Sequence of chain 24.B:
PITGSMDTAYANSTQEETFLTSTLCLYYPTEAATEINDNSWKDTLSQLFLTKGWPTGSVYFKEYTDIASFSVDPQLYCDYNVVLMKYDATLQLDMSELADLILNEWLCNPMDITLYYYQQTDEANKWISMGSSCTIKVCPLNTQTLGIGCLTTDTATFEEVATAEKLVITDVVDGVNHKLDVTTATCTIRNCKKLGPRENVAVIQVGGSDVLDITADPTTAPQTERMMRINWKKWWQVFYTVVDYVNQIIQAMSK

Binding-site contacts:
Ligand atom C7 contacts residue ASN12 of chain 24.B at 3.9 Å.
Ligand atom O7 contacts residue ASN12 of chain 24.B at 3.7 Å.
Ligand atom C2 contacts residue ASN12 of chain 24.B at 3.2 Å.
Ligand atom C1 contacts residue ASN12 of chain 24.B at 2.2 Å.
Ligand atom C5 contacts residue ASN12 of chain 24.B at 4.1 Å.
Ligand atom O5 contacts residue ASN12 of chain 24.B at 2.7 Å (h-bond).
Ligand atom N2 contacts residue ASN12 of chain 24.B at 3.8 Å.

A protein and the small-molecule ligand that binds it are described below.
Small molecule (SMILES): CC(=O)N[C@H]1[C@H](O[C@H]2[C@H](O)[C@@H](NC(C)=O)CO[C@@H]2CO)O[C@H](CO)[C@@H](O)[C@@H]1O